Binding-site contacts:
Ligand atom O2A contacts residue GLU478 of chain 1.E at 3.4 Å.
Ligand atom C6 contacts residue LEU675 of chain 1.A at 3.6 Å (hydrophobic).
Ligand atom O2B contacts residue ALA528 of chain 1.A at 3.1 Å (h-bond).
Ligand atom N3B contacts residue LYS529 of chain 1.A at 3.5 Å (salt-bridge).
Ligand atom C5' contacts residue GLU478 of chain 1.E at 3.3 Å.
Ligand atom O2B contacts residue LYS529 of chain 1.A at 2.6 Å (salt-bridge).
Ligand atom C4' contacts residue GLU622 of chain 1.E at 3.5 Å.
Ligand atom O1B contacts residue MG1 of chain 1.W at 2.0 Å.
Ligand atom O1A contacts residue LYS529 of chain 1.A at 3.3 Å (salt-bridge).
Ligand atom PG contacts residue ARG619 of chain 1.E at 3.5 Å.
Ligand atom O3A contacts residue ALA528 of chain 1.A at 3.1 Å (h-bond).
Ligand atom O1A contacts residue SER530 of chain 1.A at 2.9 Å (h-bond).
Ligand atom O2G contacts residue GLU588 of chain 1.A at 2.9 Å (salt-bridge).
Ligand atom O2A contacts residue ARG619 of chain 1.E at 2.7 Å (salt-bridge).
Ligand atom N3B contacts residue ARG619 of chain 1.E at 3.1 Å (salt-bridge).
Ligand atom O2A contacts residue GLN479 of chain 1.E at 2.9 Å (h-bond).
Ligand atom PB contacts residue LYS529 of chain 1.A at 3.5 Å.
Ligand atom O1B contacts residue SER530 of chain 1.A at 2.9 Å (h-bond).
Ligand atom O1A contacts residue ALA528 of chain 1.A at 3.1 Å.
Ligand atom N6 contacts residue TYR486 of chain 1.A at 3.0 Å (h-bond).
Ligand atom N1 contacts residue TYR486 of chain 1.A at 3.2 Å (h-bond).
Ligand atom O3' contacts residue GLU622 of chain 1.E at 2.7 Å (salt-bridge).
Ligand atom N3B contacts residue GLY526 of chain 1.A at 3.1 Å (h-bond).
Ligand atom PA contacts residue ARG619 of chain 1.E at 3.6 Å.
Ligand atom O3G contacts residue PRO525 of chain 1.A at 3.4 Å.
Ligand atom O2G contacts residue ARG619 of chain 1.E at 3.2 Å (salt-bridge).
Ligand atom O1G contacts residue MG1 of chain 1.W at 3.2 Å.
Ligand atom PB contacts residue MG1 of chain 1.W at 3.3 Å.
Ligand atom O3G contacts residue ARG619 of chain 1.E at 3.0 Å (salt-bridge).
Ligand atom O1G contacts residue LYS529 of chain 1.A at 2.8 Å (salt-bridge).
Ligand atom O3G contacts residue ARG529 of chain 1.E at 2.8 Å (salt-bridge).
Ligand atom N3B contacts residue PRO525 of chain 1.A at 3.6 Å.
Ligand atom O2B contacts residue THR527 of chain 1.A at 3.2 Å (h-bond).
Ligand atom O1A contacts residue GLN531 of chain 1.A at 2.6 Å (h-bond).
Ligand atom O2G contacts residue MG1 of chain 1.W at 2.0 Å.
Ligand atom PG contacts residue MG1 of chain 1.W at 3.0 Å.
Ligand atom O1G contacts residue ASN631 of chain 1.A at 2.7 Å (h-bond).
Ligand atom N6 contacts residue LEU675 of chain 1.A at 3.2 Å.
Ligand atom O3A contacts residue ARG619 of chain 1.E at 3.3 Å (salt-bridge).
Ligand atom O2G contacts residue ARG529 of chain 1.E at 2.8 Å (salt-bridge).

This small molecule binds to this protein.
Small molecule (SMILES): Nc1ncnc2c1ncn2[C@@H]1O[C@H](CO[P](=O)(O)O[P](=O)(O)NP(=O)(O)O)[C@@H](O)[C@H]1O

Sequence of chain 1.E:
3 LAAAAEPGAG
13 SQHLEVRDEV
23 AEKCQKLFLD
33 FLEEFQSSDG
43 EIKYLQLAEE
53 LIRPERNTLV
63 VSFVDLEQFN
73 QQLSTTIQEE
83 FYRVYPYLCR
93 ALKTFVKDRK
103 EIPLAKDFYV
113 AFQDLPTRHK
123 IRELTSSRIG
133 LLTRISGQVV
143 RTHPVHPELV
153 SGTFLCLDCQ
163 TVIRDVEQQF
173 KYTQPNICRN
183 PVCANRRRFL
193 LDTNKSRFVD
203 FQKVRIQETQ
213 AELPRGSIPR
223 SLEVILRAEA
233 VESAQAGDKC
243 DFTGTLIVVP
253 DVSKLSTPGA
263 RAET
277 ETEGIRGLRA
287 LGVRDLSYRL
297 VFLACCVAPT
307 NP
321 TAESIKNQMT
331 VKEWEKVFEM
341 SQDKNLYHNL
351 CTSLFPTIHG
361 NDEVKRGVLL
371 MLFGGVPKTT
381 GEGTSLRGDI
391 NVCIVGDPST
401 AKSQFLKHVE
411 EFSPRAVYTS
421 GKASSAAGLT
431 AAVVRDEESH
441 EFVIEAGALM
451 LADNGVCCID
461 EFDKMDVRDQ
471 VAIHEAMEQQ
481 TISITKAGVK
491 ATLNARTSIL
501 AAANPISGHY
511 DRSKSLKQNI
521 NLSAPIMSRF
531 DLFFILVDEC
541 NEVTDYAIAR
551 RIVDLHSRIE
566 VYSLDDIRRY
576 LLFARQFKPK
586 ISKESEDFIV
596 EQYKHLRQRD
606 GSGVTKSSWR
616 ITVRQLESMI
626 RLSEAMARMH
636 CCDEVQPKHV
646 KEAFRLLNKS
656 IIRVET

Sequence of chain 1.A:
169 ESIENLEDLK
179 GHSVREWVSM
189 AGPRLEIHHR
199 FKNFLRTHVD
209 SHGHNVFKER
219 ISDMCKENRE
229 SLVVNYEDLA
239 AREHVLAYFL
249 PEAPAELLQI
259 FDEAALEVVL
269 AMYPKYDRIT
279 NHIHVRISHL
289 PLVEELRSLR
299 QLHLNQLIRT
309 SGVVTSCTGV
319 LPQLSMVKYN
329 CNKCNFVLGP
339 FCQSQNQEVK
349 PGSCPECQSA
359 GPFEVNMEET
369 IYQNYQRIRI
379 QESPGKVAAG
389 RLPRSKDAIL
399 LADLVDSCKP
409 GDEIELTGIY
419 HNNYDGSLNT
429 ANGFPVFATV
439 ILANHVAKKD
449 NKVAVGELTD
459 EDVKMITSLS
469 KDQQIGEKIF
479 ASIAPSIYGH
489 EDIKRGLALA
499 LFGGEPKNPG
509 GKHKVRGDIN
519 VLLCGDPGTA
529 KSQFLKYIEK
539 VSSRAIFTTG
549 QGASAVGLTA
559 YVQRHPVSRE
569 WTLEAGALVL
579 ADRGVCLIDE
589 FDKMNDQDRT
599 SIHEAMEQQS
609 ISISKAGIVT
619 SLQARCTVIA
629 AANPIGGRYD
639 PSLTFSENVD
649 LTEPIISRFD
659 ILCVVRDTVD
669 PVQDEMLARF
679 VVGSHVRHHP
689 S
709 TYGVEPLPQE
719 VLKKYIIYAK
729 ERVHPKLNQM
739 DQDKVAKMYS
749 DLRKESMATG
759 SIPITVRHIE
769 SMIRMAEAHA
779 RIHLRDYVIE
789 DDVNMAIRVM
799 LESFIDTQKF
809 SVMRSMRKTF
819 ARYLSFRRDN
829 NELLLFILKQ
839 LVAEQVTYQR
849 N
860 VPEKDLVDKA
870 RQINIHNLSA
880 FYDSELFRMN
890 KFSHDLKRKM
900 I